Sequence of chain 1.A:
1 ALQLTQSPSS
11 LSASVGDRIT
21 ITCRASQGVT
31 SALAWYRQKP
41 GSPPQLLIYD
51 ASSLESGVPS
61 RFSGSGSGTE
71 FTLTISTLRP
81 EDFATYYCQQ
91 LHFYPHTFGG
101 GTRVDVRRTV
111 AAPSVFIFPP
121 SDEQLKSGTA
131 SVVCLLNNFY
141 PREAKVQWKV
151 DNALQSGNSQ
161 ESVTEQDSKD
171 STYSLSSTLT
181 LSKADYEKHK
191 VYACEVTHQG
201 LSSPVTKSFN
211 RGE

Binding-site contacts:
Ligand atom CD contacts residue TYR54 of chain 1.B at 3.7 Å (hydrophobic).
Ligand atom O contacts residue TYR94 of chain 1.A at 2.6 Å (h-bond).
Ligand atom CB contacts residue LEU91 of chain 1.A at 3.0 Å (hydrophobic).
Ligand atom C contacts residue ARG113 of chain 1.B at 3.3 Å.
Ligand atom CZ2 contacts residue PRO103 of chain 1.B at 3.6 Å (hydrophobic).
Ligand atom OD2 contacts residue ARG100 of chain 1.B at 2.8 Å (salt-bridge).
Ligand atom CB contacts residue TYR94 of chain 1.A at 3.3 Å (hydrophobic).
Ligand atom OE2 contacts residue ARG60 of chain 1.B at 3.0 Å (salt-bridge).
Ligand atom CZ2 contacts residue GLY33 of chain 1.B at 3.4 Å.
Ligand atom CB contacts residue HIS92 of chain 1.A at 3.2 Å.
Ligand atom O contacts residue TYR94 of chain 1.A at 3.3 Å.
Ligand atom OE1 contacts residue ARG60 of chain 1.B at 2.8 Å (salt-bridge).
Ligand atom O contacts residue PHE93 of chain 1.A at 3.2 Å.
Ligand atom CG contacts residue LEU91 of chain 1.A at 3.0 Å (hydrophobic).
Ligand atom OD1 contacts residue LEU91 of chain 1.A at 3.6 Å (h-bond).
Ligand atom OD1 contacts residue TYR94 of chain 1.A at 3.4 Å (h-bond).
Ligand atom CA contacts residue ARG113 of chain 1.B at 3.4 Å.
Ligand atom CE contacts residue ASP56 of chain 1.B at 3.4 Å.
Ligand atom NZ contacts residue ASP58 of chain 1.B at 3.1 Å (salt-bridge).
Ligand atom CG contacts residue ARG100 of chain 1.B at 3.4 Å.
Ligand atom CD contacts residue ARG60 of chain 1.B at 3.4 Å.
Ligand atom CH2 contacts residue PRO103 of chain 1.B at 3.5 Å (hydrophobic).
Ligand atom N contacts residue TYR94 of chain 1.A at 3.3 Å (h-bond).
Ligand atom OXT contacts residue ARG113 of chain 1.B at 2.8 Å (salt-bridge).
Ligand atom CA contacts residue HIS92 of chain 1.A at 3.6 Å.
Ligand atom OD1 contacts residue HIS96 of chain 1.A at 2.9 Å (h-bond).
Ligand atom N contacts residue TYR94 of chain 1.A at 3.3 Å (h-bond).
Ligand atom CD2 contacts residue PHE93 of chain 1.A at 3.5 Å (hydrophobic).
Ligand atom NZ contacts residue ASP56 of chain 1.B at 2.8 Å (salt-bridge).
Ligand atom OE1 contacts residue TYR94 of chain 1.A at 3.7 Å.
Ligand atom C contacts residue HIS92 of chain 1.A at 3.7 Å.
Ligand atom O contacts residue ARG113 of chain 1.B at 2.9 Å (salt-bridge).
Ligand atom OD2 contacts residue LEU91 of chain 1.A at 3.3 Å (h-bond).
Ligand atom N contacts residue HIS92 of chain 1.A at 2.8 Å (h-bond).
Ligand atom OD1 contacts residue ARG100 of chain 1.B at 2.9 Å (salt-bridge).
Ligand atom CD1 contacts residue VAL116 of chain 1.B at 3.5 Å (hydrophobic).
Ligand atom CD1 contacts residue ARG100 of chain 1.B at 3.7 Å.
Ligand atom CA contacts residue TYR94 of chain 1.A at 3.6 Å (hydrophobic).
Ligand atom CA contacts residue HIS92 of chain 1.A at 3.7 Å.
Ligand atom CH2 contacts residue GLY33 of chain 1.B at 3.6 Å.

Sequence of chain 1.B:
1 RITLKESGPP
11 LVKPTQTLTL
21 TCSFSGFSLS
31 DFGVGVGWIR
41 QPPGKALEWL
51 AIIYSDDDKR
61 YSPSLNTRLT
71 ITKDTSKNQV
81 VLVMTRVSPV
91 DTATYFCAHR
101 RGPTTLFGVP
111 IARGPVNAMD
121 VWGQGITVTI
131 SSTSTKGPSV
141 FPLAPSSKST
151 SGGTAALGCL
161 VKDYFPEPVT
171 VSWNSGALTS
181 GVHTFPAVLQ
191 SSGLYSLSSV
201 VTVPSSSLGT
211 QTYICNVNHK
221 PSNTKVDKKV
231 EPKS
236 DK

This protein binds this small molecule.
Small molecule (SMILES): CC(C)C[C@H](NC(=O)[C@@H](N)CCC(=O)O)C(=O)N[C@@H](CC(=O)O)C(=O)N[C@@H](CCCCN)C(=O)N[C@@H](CC1=CN=C2C=CC=CC12)C(=O)N[C@@H](C)C(=O)N[C@@H](CO)C(=O)O